Binding-site contacts:
Ligand atom C25 contacts residue ASP244 of chain 1.B at 3.9 Å.
Ligand atom C26 contacts residue LEU245 of chain 1.B at 3.8 Å (hydrophobic).
Ligand atom C10 contacts residue GLN295 of chain 1.B at 3.6 Å.
Ligand atom C5 contacts residue PHE298 of chain 1.B at 3.6 Å (hydrophobic).
Ligand atom C8 contacts residue PHE298 of chain 1.B at 3.7 Å (hydrophobic).
Ligand atom O1 contacts residue GLN295 of chain 1.B at 2.9 Å (h-bond).
Ligand atom C12 contacts residue MET283 of chain 1.B at 3.9 Å (hydrophobic).
Ligand atom C17 contacts residue PHE298 of chain 1.B at 3.3 Å (hydrophobic).
Ligand atom C2 contacts residue ILE262 of chain 1.B at 3.8 Å (hydrophobic).
Ligand atom C8 contacts residue GLN295 of chain 1.B at 3.3 Å.
Ligand atom C10 contacts residue MET283 of chain 1.B at 3.0 Å (hydrophobic).
Ligand atom C27 contacts residue LEU245 of chain 1.B at 3.4 Å (hydrophobic).
Ligand atom C16 contacts residue GLY297 of chain 1.B at 3.5 Å.
Ligand atom C26 contacts residue MET199 of chain 1.B at 3.6 Å (hydrophobic).
Ligand atom C16 contacts residue PHE298 of chain 1.B at 3.4 Å (hydrophobic).
Ligand atom C3 contacts residue PHE298 of chain 1.B at 3.6 Å (hydrophobic).
Ligand atom C9 contacts residue GLN295 of chain 1.B at 3.1 Å.
Ligand atom C2 contacts residue PHE298 of chain 1.B at 3.3 Å (hydrophobic).
Ligand atom C24 contacts residue HIS86 of chain 1.B at 3.8 Å.
Ligand atom C11 contacts residue MET283 of chain 1.B at 2.9 Å (hydrophobic).
Ligand atom C17 contacts residue GLY297 of chain 1.B at 3.9 Å.
Ligand atom N1 contacts residue SER294 of chain 1.B at 3.3 Å.
Ligand atom C1 contacts residue GLN295 of chain 1.B at 3.6 Å.
Ligand atom O1 contacts residue PHE298 of chain 1.B at 3.8 Å.
Ligand atom O2 contacts residue MET283 of chain 1.B at 3.2 Å.
Ligand atom O2 contacts residue VAL291 of chain 1.B at 3.8 Å.
Ligand atom C17 contacts residue SER294 of chain 1.B at 3.4 Å.
Ligand atom O1 contacts residue ILE262 of chain 1.B at 3.7 Å.
Ligand atom C9 contacts residue MET283 of chain 1.B at 3.7 Å (hydrophobic).
Ligand atom C10 contacts residue SER294 of chain 1.B at 3.5 Å.
Ligand atom C6 contacts residue PHE298 of chain 1.B at 3.6 Å (hydrophobic).
Ligand atom C4 contacts residue PHE298 of chain 1.B at 3.8 Å (hydrophobic).
Ligand atom C22 contacts residue MET199 of chain 1.B at 3.7 Å (hydrophobic).
Ligand atom C7 contacts residue PHE298 of chain 1.B at 3.4 Å (hydrophobic).
Ligand atom N1 contacts residue MET283 of chain 1.B at 3.0 Å (h-bond).
Ligand atom C1 contacts residue THR259 of chain 1.B at 3.8 Å.
Ligand atom O2 contacts residue SER294 of chain 1.B at 2.9 Å.
Ligand atom O2 contacts residue GLN295 of chain 1.B at 3.3 Å (h-bond).
Ligand atom C1 contacts residue ASN247 of chain 1.B at 3.8 Å.
Ligand atom O3 contacts residue MET199 of chain 1.B at 3.2 Å.

The small molecule below binds the protein below.
Small molecule (SMILES): COc1ccc(C2=NN(C(C)C)C(=O)[C@@H]3CC=CC[C@H]23)cc1C#CC(=O)NCc1ccccc1

Sequence of chain 1.B:
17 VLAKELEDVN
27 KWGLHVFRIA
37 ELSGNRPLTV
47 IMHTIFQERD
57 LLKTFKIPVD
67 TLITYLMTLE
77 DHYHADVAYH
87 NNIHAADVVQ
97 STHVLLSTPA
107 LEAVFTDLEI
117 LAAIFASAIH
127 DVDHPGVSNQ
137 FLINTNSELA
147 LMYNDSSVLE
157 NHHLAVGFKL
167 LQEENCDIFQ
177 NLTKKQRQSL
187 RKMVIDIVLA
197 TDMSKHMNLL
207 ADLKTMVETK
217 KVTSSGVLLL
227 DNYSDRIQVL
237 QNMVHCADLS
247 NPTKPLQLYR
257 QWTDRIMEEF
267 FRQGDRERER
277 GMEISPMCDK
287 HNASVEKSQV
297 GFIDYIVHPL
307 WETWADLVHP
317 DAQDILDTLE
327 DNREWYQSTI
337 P